Binding-site contacts:
Ligand atom C6 contacts residue TYR25 of chain 1.A at 3.5 Å (hydrophobic).
Ligand atom O7 contacts residue ASN58 of chain 1.A at 3.9 Å.
Ligand atom C1 contacts residue ASN58 of chain 1.A at 1.4 Å.
Ligand atom O5 contacts residue TYR25 of chain 1.A at 4.0 Å.
Ligand atom C5 contacts residue TYR25 of chain 1.A at 3.6 Å (hydrophobic).
Ligand atom N2 contacts residue ASN58 of chain 1.A at 2.9 Å (h-bond).
Ligand atom O5 contacts residue ASN58 of chain 1.A at 2.3 Å (h-bond).
Ligand atom C7 contacts residue ASN58 of chain 1.A at 3.6 Å.
Ligand atom C1 contacts residue TYR25 of chain 1.A at 4.1 Å (hydrophobic).
Ligand atom C6 contacts residue ASN58 of chain 1.A at 4.5 Å.
Ligand atom C4 contacts residue ASN58 of chain 1.A at 4.2 Å.
Ligand atom C3 contacts residue ASN58 of chain 1.A at 3.8 Å.
Ligand atom C2 contacts residue ASN58 of chain 1.A at 2.5 Å.
Ligand atom O7 contacts residue TYR25 of chain 1.A at 4.0 Å.
Ligand atom C5 contacts residue ASN58 of chain 1.A at 3.6 Å.

A small-molecule ligand and the protein it binds are described below.
Small molecule (SMILES): CC(=O)N[C@@H]1[C@@H](O)[C@H](O)[C@@H](CO)O[C@H]1O

Sequence of chain 1.A:
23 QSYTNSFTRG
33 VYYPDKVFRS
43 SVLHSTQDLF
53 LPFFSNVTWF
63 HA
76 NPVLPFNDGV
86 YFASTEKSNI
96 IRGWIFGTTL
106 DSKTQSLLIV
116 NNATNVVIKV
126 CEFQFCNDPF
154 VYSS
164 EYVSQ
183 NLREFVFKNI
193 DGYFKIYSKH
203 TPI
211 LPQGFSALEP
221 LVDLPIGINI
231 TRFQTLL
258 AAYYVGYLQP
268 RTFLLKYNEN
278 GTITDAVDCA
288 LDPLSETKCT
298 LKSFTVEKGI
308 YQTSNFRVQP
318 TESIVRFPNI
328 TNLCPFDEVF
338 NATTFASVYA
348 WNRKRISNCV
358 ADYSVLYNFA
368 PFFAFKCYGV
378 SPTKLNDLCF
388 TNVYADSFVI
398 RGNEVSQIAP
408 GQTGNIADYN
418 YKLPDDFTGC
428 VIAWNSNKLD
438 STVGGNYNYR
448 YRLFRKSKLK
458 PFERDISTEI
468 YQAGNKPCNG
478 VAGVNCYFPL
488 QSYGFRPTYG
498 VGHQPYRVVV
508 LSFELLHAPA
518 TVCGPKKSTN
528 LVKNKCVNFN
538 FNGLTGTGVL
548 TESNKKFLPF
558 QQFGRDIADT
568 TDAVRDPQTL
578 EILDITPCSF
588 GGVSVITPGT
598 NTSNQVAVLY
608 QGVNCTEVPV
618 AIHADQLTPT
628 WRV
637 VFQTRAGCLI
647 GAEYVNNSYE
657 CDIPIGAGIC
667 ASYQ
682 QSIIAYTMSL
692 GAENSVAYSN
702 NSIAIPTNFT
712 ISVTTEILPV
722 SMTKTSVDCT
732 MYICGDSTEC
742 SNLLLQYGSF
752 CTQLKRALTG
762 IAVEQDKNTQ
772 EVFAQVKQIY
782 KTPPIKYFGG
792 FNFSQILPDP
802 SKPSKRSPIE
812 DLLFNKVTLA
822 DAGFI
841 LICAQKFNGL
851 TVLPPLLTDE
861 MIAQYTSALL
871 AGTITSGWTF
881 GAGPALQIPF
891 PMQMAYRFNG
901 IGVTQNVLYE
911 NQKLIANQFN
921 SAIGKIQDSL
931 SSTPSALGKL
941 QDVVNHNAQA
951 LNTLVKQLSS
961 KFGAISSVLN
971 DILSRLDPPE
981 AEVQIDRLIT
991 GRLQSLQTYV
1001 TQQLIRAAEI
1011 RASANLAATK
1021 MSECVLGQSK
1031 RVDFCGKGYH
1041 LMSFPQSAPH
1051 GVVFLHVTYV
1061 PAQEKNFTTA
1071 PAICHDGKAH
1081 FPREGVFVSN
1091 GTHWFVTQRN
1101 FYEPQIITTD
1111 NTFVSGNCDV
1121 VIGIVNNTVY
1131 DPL